Binding-site contacts:
Ligand atom C9 contacts residue ASP166 of chain 1.D at 3.9 Å.
Ligand atom C3 contacts residue ASP199 of chain 1.D at 3.4 Å.
Ligand atom O14 contacts residue CYS236 of chain 1.D at 3.4 Å.
Ligand atom O13 contacts residue PHE167 of chain 1.D at 3.9 Å.
Ligand atom C8 contacts residue ASP166 of chain 1.D at 3.6 Å.
Ligand atom C12 contacts residue ASP269 of chain 1.D at 3.6 Å.
Ligand atom C16 contacts residue GLU239 of chain 1.D at 3.8 Å.
Ligand atom C12 contacts residue ASP166 of chain 1.D at 3.9 Å.
Ligand atom N4 contacts residue ASP168 of chain 1.D at 4.0 Å.
Ligand atom O8 contacts residue PHE272 of chain 1.D at 3.7 Å.
Ligand atom C15 contacts residue ASN235 of chain 1.D at 3.7 Å.
Ligand atom O7 contacts residue ASP199 of chain 1.D at 2.6 Å (salt-bridge).
Ligand atom C5 contacts residue PHE272 of chain 1.D at 3.6 Å (hydrophobic).
Ligand atom C12 contacts residue GLU270 of chain 1.D at 3.5 Å.
Ligand atom C6 contacts residue PHE272 of chain 1.D at 3.2 Å (hydrophobic).
Ligand atom N2 contacts residue PHE272 of chain 1.D at 3.0 Å (h-bond).
Ligand atom O11 contacts residue ASP168 of chain 1.D at 3.4 Å (salt-bridge).
Ligand atom C11 contacts residue ASP269 of chain 1.D at 3.4 Å.
Ligand atom N2 contacts residue ASP269 of chain 1.D at 2.9 Å (salt-bridge).
Ligand atom C7 contacts residue GLU270 of chain 1.D at 3.6 Å.
Ligand atom N3 contacts residue ASP166 of chain 1.D at 2.9 Å (salt-bridge).
Ligand atom C18 contacts residue CYS236 of chain 1.D at 4.0 Å (hydrophobic).
Ligand atom O10 contacts residue ASP166 of chain 1.D at 3.9 Å.
Ligand atom C10 contacts residue ASP166 of chain 1.D at 3.4 Å.
Ligand atom C7 contacts residue ASP168 of chain 1.D at 3.8 Å.
Ligand atom C15 contacts residue ASP168 of chain 1.D at 3.6 Å.
Ligand atom O15 contacts residue CYS236 of chain 1.D at 4.1 Å.
Ligand atom O11 contacts residue ASN235 of chain 1.D at 4.1 Å.
Ligand atom C13 contacts residue ASP166 of chain 1.D at 4.1 Å.
Ligand atom O13 contacts residue ASP168 of chain 1.D at 2.9 Å (salt-bridge).
Ligand atom C14 contacts residue ASP168 of chain 1.D at 3.7 Å.
Ligand atom N3 contacts residue ASP168 of chain 1.D at 2.9 Å (salt-bridge).
Ligand atom N4 contacts residue GLU239 of chain 1.D at 3.7 Å.
Ligand atom N1 contacts residue PHE272 of chain 1.D at 2.8 Å (h-bond).
Ligand atom O14 contacts residue GLU239 of chain 1.D at 3.9 Å.
Ligand atom N3 contacts residue GLU270 of chain 1.D at 2.8 Å (salt-bridge).
Ligand atom C7 contacts residue ASP166 of chain 1.D at 3.7 Å.
Ligand atom O14 contacts residue ASN235 of chain 1.D at 3.4 Å (h-bond).
Ligand atom O5 contacts residue ASP166 of chain 1.D at 3.9 Å.
Ligand atom N3 contacts residue PHE167 of chain 1.D at 3.8 Å.

A protein and the small-molecule ligand that binds it are described below.
Small molecule (SMILES): NC[C@H]1O[C@H](O[C@H]2[C@H](O)[C@@H](O[C@H]3O[C@H](CO)[C@@H](O)[C@H](N)[C@H]3O)[C@H](N)C[C@@H]2N)[C@H](O)[C@@H](O)[C@@H]1O

Sequence of chain 1.D:
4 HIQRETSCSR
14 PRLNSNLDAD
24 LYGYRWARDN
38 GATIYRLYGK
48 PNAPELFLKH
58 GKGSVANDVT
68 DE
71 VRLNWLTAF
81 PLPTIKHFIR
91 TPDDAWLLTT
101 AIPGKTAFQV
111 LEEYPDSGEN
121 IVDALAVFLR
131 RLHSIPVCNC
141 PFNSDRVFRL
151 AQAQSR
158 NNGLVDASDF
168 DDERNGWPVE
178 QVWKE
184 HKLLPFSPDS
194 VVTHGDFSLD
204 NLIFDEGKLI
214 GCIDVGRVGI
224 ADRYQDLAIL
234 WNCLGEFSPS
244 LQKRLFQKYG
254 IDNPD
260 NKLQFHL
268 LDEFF